Sequence of chain 46.A:
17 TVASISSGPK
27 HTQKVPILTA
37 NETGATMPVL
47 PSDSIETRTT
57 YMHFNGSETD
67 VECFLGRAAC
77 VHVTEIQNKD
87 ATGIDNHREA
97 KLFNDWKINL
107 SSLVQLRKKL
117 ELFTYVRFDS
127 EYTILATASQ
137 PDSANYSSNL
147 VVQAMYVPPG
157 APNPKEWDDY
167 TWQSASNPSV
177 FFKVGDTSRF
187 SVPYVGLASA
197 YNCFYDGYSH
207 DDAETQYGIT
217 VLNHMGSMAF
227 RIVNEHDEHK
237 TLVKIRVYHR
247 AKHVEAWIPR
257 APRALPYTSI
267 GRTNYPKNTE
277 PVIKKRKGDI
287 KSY

Sequence of chain 47.C:
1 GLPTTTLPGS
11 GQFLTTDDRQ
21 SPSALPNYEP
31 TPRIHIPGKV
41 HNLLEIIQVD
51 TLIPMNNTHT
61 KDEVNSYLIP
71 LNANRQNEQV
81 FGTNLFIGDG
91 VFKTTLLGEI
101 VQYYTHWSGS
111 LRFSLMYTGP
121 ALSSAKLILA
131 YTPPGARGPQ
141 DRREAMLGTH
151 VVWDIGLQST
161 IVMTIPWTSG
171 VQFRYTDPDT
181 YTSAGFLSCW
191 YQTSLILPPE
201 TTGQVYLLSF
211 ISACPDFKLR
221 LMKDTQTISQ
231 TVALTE

Binding-site contacts:
Ligand atom C2C contacts residue TYR197 of chain 46.A at 3.8 Å (hydrophobic).
Ligand atom C3C contacts residue TYR128 of chain 46.A at 3.4 Å (hydrophobic).
Ligand atom C3B contacts residue TYR152 of chain 46.A at 3.7 Å (hydrophobic).
Ligand atom O1A contacts residue MET224 of chain 46.A at 2.8 Å.
Ligand atom C5A contacts residue PHE186 of chain 46.A at 3.4 Å (hydrophobic).
Ligand atom CL1 contacts residue ILE104 of chain 46.A at 3.5 Å.
Ligand atom O1 contacts residue MET221 of chain 46.A at 3.2 Å (h-bond).
Ligand atom C5A contacts residue ALA150 of chain 46.A at 3.9 Å (hydrophobic).
Ligand atom C5C contacts residue VAL188 of chain 46.A at 3.9 Å (hydrophobic).
Ligand atom C6B contacts residue TYR128 of chain 46.A at 3.8 Å (hydrophobic).
Ligand atom C4C contacts residue VAL191 of chain 46.A at 3.5 Å (hydrophobic).
Ligand atom N3A contacts residue PRO174 of chain 46.A at 3.7 Å.
Ligand atom CL1 contacts residue TYR128 of chain 46.A at 3.3 Å.
Ligand atom C5A contacts residue MET224 of chain 46.A at 3.5 Å (hydrophobic).
Ligand atom C2B contacts residue VAL188 of chain 46.A at 3.7 Å (hydrophobic).
Ligand atom N2 contacts residue ASN219 of chain 46.A at 3.6 Å.
Ligand atom C4B contacts residue MET224 of chain 46.A at 3.8 Å (hydrophobic).
Ligand atom C5B contacts residue PHE186 of chain 46.A at 3.5 Å (hydrophobic).
Ligand atom C2B contacts residue TYR152 of chain 46.A at 3.8 Å (hydrophobic).
Ligand atom C4C contacts residue VAL188 of chain 46.A at 3.9 Å (hydrophobic).
Ligand atom C4 contacts residue LEU106 of chain 46.A at 3.6 Å (hydrophobic).
Ligand atom C31 contacts residue TYR197 of chain 46.A at 3.9 Å (hydrophobic).
Ligand atom C5 contacts residue LEU106 of chain 46.A at 3.7 Å (hydrophobic).
Ligand atom C2C contacts residue TYR128 of chain 46.A at 3.8 Å (hydrophobic).
Ligand atom O1A contacts residue PHE186 of chain 46.A at 2.8 Å.
Ligand atom C1C contacts residue LEU106 of chain 46.A at 3.5 Å (hydrophobic).
Ligand atom C2A contacts residue MET224 of chain 46.A at 3.4 Å (hydrophobic).
Ligand atom C4B contacts residue PHE186 of chain 46.A at 3.4 Å (hydrophobic).
Ligand atom C4A contacts residue PRO174 of chain 46.A at 3.3 Å (hydrophobic).
Ligand atom C2A contacts residue PHE186 of chain 46.A at 3.2 Å (hydrophobic).
Ligand atom C1B contacts residue VAL188 of chain 46.A at 3.9 Å (hydrophobic).
Ligand atom N3A contacts residue PHE186 of chain 46.A at 3.9 Å.
Ligand atom C5B contacts residue MET224 of chain 46.A at 3.5 Å (hydrophobic).
Ligand atom C4B contacts residue TYR152 of chain 46.A at 3.8 Å (hydrophobic).
Ligand atom C5A contacts residue VAL176 of chain 46.A at 3.2 Å (hydrophobic).
Ligand atom C5C contacts residue TYR152 of chain 46.A at 3.9 Å (hydrophobic).
Ligand atom C5C contacts residue VAL191 of chain 46.A at 3.9 Å (hydrophobic).
Ligand atom C1C contacts residue TYR128 of chain 46.A at 3.7 Å (hydrophobic).
Ligand atom O1B contacts residue ILE104 of chain 46.A at 3.8 Å.
Ligand atom N3A contacts residue ALA24 of chain 46.C at 3.6 Å.

Sequence of chain 46.C:
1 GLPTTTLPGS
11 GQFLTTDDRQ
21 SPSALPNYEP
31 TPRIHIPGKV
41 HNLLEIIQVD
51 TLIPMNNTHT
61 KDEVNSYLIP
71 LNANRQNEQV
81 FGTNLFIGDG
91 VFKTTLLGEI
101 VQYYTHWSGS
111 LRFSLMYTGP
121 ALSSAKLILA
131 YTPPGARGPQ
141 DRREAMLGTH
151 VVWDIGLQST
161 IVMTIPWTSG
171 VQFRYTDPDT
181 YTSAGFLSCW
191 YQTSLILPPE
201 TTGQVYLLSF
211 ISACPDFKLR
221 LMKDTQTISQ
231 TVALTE

A protein and the small-molecule ligand that binds it are described below.
Small molecule (SMILES): Cc1cc(CCCCCOc2ccc(C3=NCCO3)cc2Cl)on1